The small molecule below binds the protein below.
Small molecule (SMILES): C[C@H]1O[C@@H](n2cnc3c(N)ncnc32)[C@H](O)[C@@H]1O

Sequence of chain 1.G:
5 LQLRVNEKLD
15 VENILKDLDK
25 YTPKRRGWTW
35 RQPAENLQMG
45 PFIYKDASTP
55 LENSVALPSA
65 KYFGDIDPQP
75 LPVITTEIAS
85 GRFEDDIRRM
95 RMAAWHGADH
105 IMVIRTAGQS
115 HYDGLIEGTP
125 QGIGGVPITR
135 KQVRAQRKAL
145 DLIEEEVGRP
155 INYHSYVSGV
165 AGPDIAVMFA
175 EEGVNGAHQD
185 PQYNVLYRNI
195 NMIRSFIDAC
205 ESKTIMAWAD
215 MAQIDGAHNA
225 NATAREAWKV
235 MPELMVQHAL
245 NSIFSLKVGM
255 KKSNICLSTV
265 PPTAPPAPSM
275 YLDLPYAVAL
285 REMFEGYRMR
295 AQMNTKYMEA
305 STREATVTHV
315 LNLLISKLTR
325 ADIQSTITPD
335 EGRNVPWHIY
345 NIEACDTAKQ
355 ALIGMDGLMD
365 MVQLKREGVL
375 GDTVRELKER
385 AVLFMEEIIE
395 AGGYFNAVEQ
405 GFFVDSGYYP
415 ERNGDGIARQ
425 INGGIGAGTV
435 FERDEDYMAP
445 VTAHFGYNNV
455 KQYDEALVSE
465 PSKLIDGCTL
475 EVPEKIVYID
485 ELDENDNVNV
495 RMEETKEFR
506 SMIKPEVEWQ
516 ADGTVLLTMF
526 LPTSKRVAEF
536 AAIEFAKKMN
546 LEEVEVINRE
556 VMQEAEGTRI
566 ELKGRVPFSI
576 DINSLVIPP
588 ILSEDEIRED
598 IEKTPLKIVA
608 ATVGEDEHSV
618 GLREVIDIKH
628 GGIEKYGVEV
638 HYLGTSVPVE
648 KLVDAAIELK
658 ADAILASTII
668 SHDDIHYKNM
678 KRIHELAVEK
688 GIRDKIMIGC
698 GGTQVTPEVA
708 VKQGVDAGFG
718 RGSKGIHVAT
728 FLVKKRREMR

Sequence of chain 1.C:
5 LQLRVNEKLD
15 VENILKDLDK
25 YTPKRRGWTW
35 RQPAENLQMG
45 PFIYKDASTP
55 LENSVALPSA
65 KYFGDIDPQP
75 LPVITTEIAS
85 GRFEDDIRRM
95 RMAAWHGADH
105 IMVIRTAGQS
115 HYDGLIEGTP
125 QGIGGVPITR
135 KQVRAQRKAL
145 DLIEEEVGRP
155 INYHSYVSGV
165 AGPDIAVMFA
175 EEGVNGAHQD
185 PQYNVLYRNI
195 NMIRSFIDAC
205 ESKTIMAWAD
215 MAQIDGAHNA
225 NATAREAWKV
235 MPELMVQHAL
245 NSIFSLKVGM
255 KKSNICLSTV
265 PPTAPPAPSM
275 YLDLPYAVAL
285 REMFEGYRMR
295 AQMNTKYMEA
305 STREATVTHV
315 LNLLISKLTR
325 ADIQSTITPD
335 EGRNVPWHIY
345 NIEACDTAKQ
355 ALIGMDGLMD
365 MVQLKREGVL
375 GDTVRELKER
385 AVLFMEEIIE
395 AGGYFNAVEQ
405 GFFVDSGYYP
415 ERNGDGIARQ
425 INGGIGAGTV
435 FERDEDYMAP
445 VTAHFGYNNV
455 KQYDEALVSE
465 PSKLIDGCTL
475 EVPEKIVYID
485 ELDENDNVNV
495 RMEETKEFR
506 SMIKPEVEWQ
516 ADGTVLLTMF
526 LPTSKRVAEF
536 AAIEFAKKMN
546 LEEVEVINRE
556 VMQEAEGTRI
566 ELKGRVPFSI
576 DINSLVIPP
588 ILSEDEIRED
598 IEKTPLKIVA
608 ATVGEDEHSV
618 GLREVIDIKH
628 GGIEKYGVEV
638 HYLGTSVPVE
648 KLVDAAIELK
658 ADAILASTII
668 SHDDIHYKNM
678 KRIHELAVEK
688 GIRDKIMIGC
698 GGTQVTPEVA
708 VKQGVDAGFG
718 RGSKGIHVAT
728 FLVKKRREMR

Binding-site contacts:
Ligand atom C5' contacts residue B121 of chain 1.N at 2.1 Å.
Ligand atom C6 contacts residue B121 of chain 1.N at 3.2 Å.
Ligand atom C3' contacts residue B121 of chain 1.N at 3.8 Å.
Ligand atom N3 contacts residue LEU486 of chain 1.G at 4.3 Å.
Ligand atom N3 contacts residue B121 of chain 1.N at 3.4 Å.
Ligand atom C5 contacts residue B121 of chain 1.N at 3.3 Å.
Ligand atom C2 contacts residue ASP487 of chain 1.G at 4.3 Å.
Ligand atom C2' contacts residue B121 of chain 1.N at 4.2 Å.
Ligand atom C2 contacts residue LEU486 of chain 1.G at 3.9 Å (hydrophobic).
Ligand atom O2' contacts residue LEU486 of chain 1.G at 3.9 Å.
Ligand atom O2' contacts residue ASP487 of chain 1.G at 4.5 Å.
Ligand atom O3' contacts residue B121 of chain 1.N at 4.3 Å.
Ligand atom C3' contacts residue ASP487 of chain 1.G at 4.4 Å.
Ligand atom N9 contacts residue B121 of chain 1.N at 3.6 Å.
Ligand atom N7 contacts residue LEU486 of chain 1.G at 3.7 Å.
Ligand atom N9 contacts residue LEU486 of chain 1.G at 4.2 Å.
Ligand atom N7 contacts residue B121 of chain 1.N at 3.3 Å (h-bond).
Ligand atom C2 contacts residue B121 of chain 1.N at 3.6 Å.
Ligand atom C4' contacts residue B121 of chain 1.N at 2.7 Å.
Ligand atom C4 contacts residue LEU486 of chain 1.G at 4.0 Å (hydrophobic).
Ligand atom O3' contacts residue PRO124 of chain 1.G at 4.2 Å.
Ligand atom N1 contacts residue B121 of chain 1.N at 3.2 Å (h-bond).
Ligand atom O2' contacts residue GLU121 of chain 1.G at 4.0 Å.
Ligand atom N1 contacts residue LEU486 of chain 1.G at 4.0 Å.
Ligand atom N6 contacts residue B121 of chain 1.N at 3.7 Å.
Ligand atom C5 contacts residue LEU486 of chain 1.G at 4.1 Å (hydrophobic).
Ligand atom C4 contacts residue B121 of chain 1.N at 3.4 Å.
Ligand atom O3' contacts residue ASP487 of chain 1.G at 3.8 Å.
Ligand atom C8 contacts residue LEU486 of chain 1.G at 3.7 Å (hydrophobic).
Ligand atom N3 contacts residue ASP487 of chain 1.G at 4.2 Å.
Ligand atom C1' contacts residue B121 of chain 1.N at 3.9 Å.
Ligand atom O4' contacts residue B121 of chain 1.N at 2.8 Å (h-bond).
Ligand atom C5' contacts residue HIS615 of chain 1.C at 4.2 Å.
Ligand atom C8 contacts residue B121 of chain 1.N at 3.5 Å.